Sequence of chain 1.A:
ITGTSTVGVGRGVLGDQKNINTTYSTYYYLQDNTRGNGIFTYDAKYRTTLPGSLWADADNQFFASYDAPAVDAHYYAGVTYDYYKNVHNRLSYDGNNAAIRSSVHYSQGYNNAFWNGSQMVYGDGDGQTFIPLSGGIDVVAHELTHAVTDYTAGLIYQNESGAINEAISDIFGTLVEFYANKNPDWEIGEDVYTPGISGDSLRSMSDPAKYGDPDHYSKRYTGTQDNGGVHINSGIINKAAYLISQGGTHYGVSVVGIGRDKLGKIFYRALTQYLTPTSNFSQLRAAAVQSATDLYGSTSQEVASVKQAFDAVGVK

Binding-site contacts:
Ligand atom O4 contacts residue GLY3 of chain 1.A at 2.8 Å (h-bond).
Ligand atom C2 contacts residue ASN33 of chain 1.A at 3.9 Å.
Ligand atom O3 contacts residue ILE1 of chain 1.A at 3.3 Å (h-bond).
Ligand atom C4 contacts residue GLY3 of chain 1.A at 3.9 Å.
Ligand atom C3 contacts residue GLN31 of chain 1.A at 4.2 Å.
Ligand atom C3 contacts residue ILE1 of chain 1.A at 4.2 Å (hydrophobic).
Ligand atom O4 contacts residue ILE1 of chain 1.A at 3.2 Å (h-bond).
Ligand atom O5 contacts residue SER5 of chain 1.A at 4.4 Å.
Ligand atom C4 contacts residue GLN31 of chain 1.A at 3.9 Å.
Ligand atom O1 contacts residue ASN33 of chain 1.A at 4.4 Å.
Ligand atom O4 contacts residue GLN31 of chain 1.A at 4.1 Å.
Ligand atom C1 contacts residue ASN33 of chain 1.A at 4.5 Å.
Ligand atom C5 contacts residue ASN33 of chain 1.A at 3.7 Å.
Ligand atom C5 contacts residue GLY3 of chain 1.A at 3.5 Å.
Ligand atom O3 contacts residue THR2 of chain 1.A at 4.5 Å.
Ligand atom O4 contacts residue THR2 of chain 1.A at 3.2 Å.
Ligand atom C3 contacts residue ASN33 of chain 1.A at 4.2 Å.
Ligand atom C4 contacts residue ASN33 of chain 1.A at 3.7 Å.
Ligand atom O4 contacts residue THR23 of chain 1.A at 4.2 Å.
Ligand atom O3 contacts residue GLN31 of chain 1.A at 3.5 Å (h-bond).
Ligand atom O5 contacts residue ASN33 of chain 1.A at 3.7 Å.
Ligand atom O4 contacts residue ASN33 of chain 1.A at 4.4 Å.
Ligand atom O3 contacts residue ASN33 of chain 1.A at 4.2 Å.
Ligand atom C4 contacts residue ILE1 of chain 1.A at 3.9 Å (hydrophobic).

A small-molecule ligand and the protein it binds are described below.
Small molecule (SMILES): O[C@@H]1[C@@H](O)[C@H](O)OC[C@H]1O